This small molecule binds to this protein.
Small molecule (SMILES): O=C(O)c1sccc1-n1c(Cl)ccc1Cl

Sequence of chain 1.A:
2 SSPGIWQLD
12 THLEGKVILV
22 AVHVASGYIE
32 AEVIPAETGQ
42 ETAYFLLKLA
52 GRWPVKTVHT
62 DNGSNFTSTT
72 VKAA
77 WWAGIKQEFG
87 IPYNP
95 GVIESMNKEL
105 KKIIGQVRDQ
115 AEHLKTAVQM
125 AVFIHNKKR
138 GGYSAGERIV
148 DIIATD

Sequence of chain 2.A:
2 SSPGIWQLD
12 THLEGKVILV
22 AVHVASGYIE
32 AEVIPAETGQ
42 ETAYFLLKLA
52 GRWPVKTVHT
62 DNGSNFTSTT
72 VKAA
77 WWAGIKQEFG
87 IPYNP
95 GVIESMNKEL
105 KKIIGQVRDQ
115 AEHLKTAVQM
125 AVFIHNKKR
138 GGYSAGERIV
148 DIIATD

Binding-site contacts:
Ligand atom O03 contacts residue THR120 of chain 2.A at 2.8 Å (h-bond).
Ligand atom C14 contacts residue ALA75 of chain 1.A at 3.9 Å (hydrophobic).
Ligand atom C11 contacts residue GLN41 of chain 1.A at 4.1 Å.
Ligand atom C07 contacts residue THR120 of chain 2.A at 3.5 Å.
Ligand atom C14 contacts residue THR71 of chain 1.A at 4.1 Å.
Ligand atom C10 contacts residue HIS117 of chain 2.A at 3.9 Å.
Ligand atom C07 contacts residue THR71 of chain 1.A at 4.0 Å.
Ligand atom CL1 contacts residue TYR45 of chain 1.A at 3.5 Å.
Ligand atom O01 contacts residue ALA115 of chain 2.A at 3.6 Å.
Ligand atom O03 contacts residue GLU116 of chain 2.A at 3.5 Å (salt-bridge).
Ligand atom C05 contacts residue THR120 of chain 2.A at 4.0 Å.
Ligand atom C11 contacts residue HIS117 of chain 2.A at 3.9 Å.
Ligand atom O01 contacts residue GLU116 of chain 2.A at 2.7 Å (salt-bridge).
Ligand atom C07 contacts residue ALA44 of chain 1.A at 4.2 Å (hydrophobic).
Ligand atom CL2 contacts residue THR71 of chain 1.A at 4.1 Å.
Ligand atom C13 contacts residue THR71 of chain 1.A at 3.7 Å.
Ligand atom C05 contacts residue THR71 of chain 1.A at 3.9 Å.
Ligand atom C09 contacts residue GLN41 of chain 1.A at 3.4 Å.
Ligand atom C02 contacts residue THR120 of chain 2.A at 3.7 Å.
Ligand atom S15 contacts residue THR120 of chain 2.A at 4.2 Å.
Ligand atom C09 contacts residue TYR45 of chain 1.A at 4.2 Å (hydrophobic).
Ligand atom CL2 contacts residue HIS117 of chain 2.A at 3.8 Å.
Ligand atom N06 contacts residue THR71 of chain 1.A at 3.6 Å.
Ligand atom C09 contacts residue THR120 of chain 2.A at 4.0 Å.
Ligand atom C02 contacts residue ALA115 of chain 2.A at 4.1 Å (hydrophobic).
Ligand atom CL1 contacts residue THR120 of chain 2.A at 3.7 Å.
Ligand atom C02 contacts residue GLU116 of chain 2.A at 3.5 Å.
Ligand atom CL1 contacts residue ALA44 of chain 1.A at 3.7 Å.
Ligand atom C10 contacts residue GLN41 of chain 1.A at 3.6 Å.
Ligand atom C04 contacts residue THR120 of chain 2.A at 3.7 Å.
Ligand atom C11 contacts residue THR71 of chain 1.A at 3.6 Å.
Ligand atom O03 contacts residue ALA115 of chain 2.A at 4.1 Å.
Ligand atom O03 contacts residue HIS117 of chain 2.A at 3.4 Å (h-bond).
Ligand atom N06 contacts residue THR120 of chain 2.A at 3.7 Å.
Ligand atom CL2 contacts residue GLU116 of chain 2.A at 4.0 Å.
Ligand atom C09 contacts residue THR71 of chain 1.A at 4.3 Å.
Ligand atom C07 contacts residue GLN41 of chain 1.A at 4.1 Å.
Ligand atom CL2 contacts residue GLN41 of chain 1.A at 3.7 Å.
Ligand atom C14 contacts residue ALA74 of chain 1.A at 3.6 Å (hydrophobic).
Ligand atom C10 contacts residue THR71 of chain 1.A at 4.0 Å.